Binding-site contacts:
Ligand atom N2 contacts residue GLU305 of chain 59.A at 4.4 Å.
Ligand atom C6 contacts residue ASN318 of chain 19.B at 3.2 Å.
Ligand atom C6 contacts residue SER284 of chain 19.B at 3.4 Å.
Ligand atom C5 contacts residue SER284 of chain 19.B at 4.5 Å.
Ligand atom O7 contacts residue GLU305 of chain 59.A at 2.4 Å (salt-bridge).
Ligand atom C8 contacts residue GLU305 of chain 59.A at 4.5 Å.
Ligand atom C7 contacts residue GLU305 of chain 59.A at 3.6 Å.
Ligand atom O6 contacts residue SER284 of chain 19.B at 2.4 Å (h-bond).
Ligand atom O6 contacts residue ASN318 of chain 19.B at 2.9 Å (h-bond).
Ligand atom O5 contacts residue SER284 of chain 19.B at 4.2 Å.

The small molecule below binds the protein below.
Small molecule (SMILES): CC(=O)N[C@@H]1[C@@H](O)[C@H](O)[C@@H](CO)O[C@H]1O

Sequence of chain 19.B:
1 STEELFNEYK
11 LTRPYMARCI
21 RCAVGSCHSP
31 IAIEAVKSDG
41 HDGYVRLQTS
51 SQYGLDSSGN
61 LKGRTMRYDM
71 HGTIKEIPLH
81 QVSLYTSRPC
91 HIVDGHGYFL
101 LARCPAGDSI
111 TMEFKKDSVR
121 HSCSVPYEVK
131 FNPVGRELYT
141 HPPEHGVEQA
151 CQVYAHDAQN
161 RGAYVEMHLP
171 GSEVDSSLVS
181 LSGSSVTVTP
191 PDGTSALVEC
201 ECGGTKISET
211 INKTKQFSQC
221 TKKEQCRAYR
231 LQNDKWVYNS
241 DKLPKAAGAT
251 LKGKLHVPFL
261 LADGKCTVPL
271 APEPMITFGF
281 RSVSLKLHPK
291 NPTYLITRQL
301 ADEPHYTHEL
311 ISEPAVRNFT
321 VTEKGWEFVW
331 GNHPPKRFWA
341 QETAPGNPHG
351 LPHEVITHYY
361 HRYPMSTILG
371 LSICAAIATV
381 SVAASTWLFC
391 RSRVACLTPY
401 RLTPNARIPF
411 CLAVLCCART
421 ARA

Sequence of chain 59.A:
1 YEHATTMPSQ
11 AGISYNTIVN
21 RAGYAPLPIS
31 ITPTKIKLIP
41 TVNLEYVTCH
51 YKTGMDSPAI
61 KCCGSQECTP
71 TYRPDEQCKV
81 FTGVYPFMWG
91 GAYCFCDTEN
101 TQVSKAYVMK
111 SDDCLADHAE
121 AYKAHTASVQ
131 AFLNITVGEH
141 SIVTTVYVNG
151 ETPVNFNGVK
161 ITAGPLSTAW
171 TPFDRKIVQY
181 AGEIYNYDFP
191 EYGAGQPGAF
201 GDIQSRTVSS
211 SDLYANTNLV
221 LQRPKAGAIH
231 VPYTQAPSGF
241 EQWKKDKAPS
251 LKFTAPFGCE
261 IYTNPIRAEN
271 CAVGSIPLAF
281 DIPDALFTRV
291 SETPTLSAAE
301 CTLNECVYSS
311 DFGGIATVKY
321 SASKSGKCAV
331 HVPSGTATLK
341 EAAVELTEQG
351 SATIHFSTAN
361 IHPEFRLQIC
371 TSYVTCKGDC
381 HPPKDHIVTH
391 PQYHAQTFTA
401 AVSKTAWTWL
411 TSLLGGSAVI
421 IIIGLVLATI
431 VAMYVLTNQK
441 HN